This protein binds this small molecule.
Small molecule (SMILES): N[C@@H](Cc1c[nH]c2c(Br)cc(Br)cc12)C(=O)O

Binding-site contacts:
Ligand atom CB contacts residue ALA190 of chain 1.A at 4.0 Å (hydrophobic).
Ligand atom CE3 contacts residue VAL191 of chain 1.A at 4.3 Å (hydrophobic).
Ligand atom CG contacts residue HIS189 of chain 1.A at 3.9 Å.
Ligand atom CG contacts residue ALA190 of chain 1.A at 4.4 Å (hydrophobic).
Ligand atom CD1 contacts residue HIS189 of chain 1.A at 3.6 Å.
Ligand atom NE1 contacts residue NI1 of chain 1.H at 4.4 Å.
Ligand atom CD2 contacts residue VAL191 of chain 1.A at 4.5 Å (hydrophobic).
Ligand atom CB contacts residue VAL191 of chain 1.A at 4.1 Å (hydrophobic).
Ligand atom C contacts residue HIS189 of chain 1.A at 3.1 Å.
Ligand atom CA contacts residue NI1 of chain 1.H at 3.0 Å.
Ligand atom N contacts residue HIS189 of chain 1.A at 3.5 Å (h-bond).
Ligand atom O contacts residue NI1 of chain 1.H at 4.0 Å.
Ligand atom CA contacts residue HIS189 of chain 1.A at 3.3 Å.
Ligand atom CD1 contacts residue ALA190 of chain 1.A at 4.1 Å (hydrophobic).
Ligand atom CB contacts residue HIS189 of chain 1.A at 3.2 Å.
Ligand atom CB contacts residue NI1 of chain 1.H at 3.7 Å.
Ligand atom CD1 contacts residue NI1 of chain 1.H at 3.5 Å.
Ligand atom C contacts residue NI1 of chain 1.H at 2.8 Å.
Ligand atom CG contacts residue NI1 of chain 1.H at 4.0 Å.
Ligand atom CG contacts residue VAL191 of chain 1.A at 4.4 Å (hydrophobic).
Ligand atom N contacts residue NI1 of chain 1.H at 2.3 Å (h-bond).
Ligand atom OXT contacts residue HIS189 of chain 1.A at 2.8 Å (h-bond).
Ligand atom OXT contacts residue NI1 of chain 1.H at 2.1 Å (h-bond).
Ligand atom O contacts residue HIS189 of chain 1.A at 4.1 Å.

Sequence of chain 1.A:
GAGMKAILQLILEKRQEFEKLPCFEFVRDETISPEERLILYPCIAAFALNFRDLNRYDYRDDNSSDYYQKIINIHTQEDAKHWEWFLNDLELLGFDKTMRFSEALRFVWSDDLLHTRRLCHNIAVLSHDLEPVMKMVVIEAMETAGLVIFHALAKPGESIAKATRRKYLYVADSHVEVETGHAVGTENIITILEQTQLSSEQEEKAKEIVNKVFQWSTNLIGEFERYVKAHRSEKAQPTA